Binding-site contacts:
Ligand atom O1A contacts residue TYR209 of chain 1.I at 2.8 Å (h-bond).
Ligand atom O3B contacts residue ARG305 of chain 1.I at 3.1 Å (salt-bridge).
Ligand atom C5' contacts residue ARG305 of chain 1.I at 3.4 Å.
Ligand atom O2D contacts residue THR180 of chain 1.I at 3.1 Å (h-bond).
Ligand atom O2B contacts residue TYR335 of chain 1.I at 3.0 Å (h-bond).
Ligand atom O2' contacts residue FAD1 of chain 1.AA at 3.6 Å.
Ligand atom O2 contacts residue PHE175 of chain 1.I at 3.5 Å (h-bond).
Ligand atom C4 contacts residue TYR179 of chain 1.I at 3.7 Å (hydrophobic).
Ligand atom O2A contacts residue ARG198 of chain 1.I at 2.7 Å (salt-bridge).
Ligand atom C2 contacts residue TYR179 of chain 1.I at 3.6 Å (hydrophobic).
Ligand atom O3A contacts residue TYR370 of chain 1.I at 3.0 Å (h-bond).
Ligand atom O3' contacts residue PHE210 of chain 1.I at 3.0 Å.
Ligand atom C2' contacts residue FAD1 of chain 1.AA at 3.4 Å.
Ligand atom O4' contacts residue FAD1 of chain 1.AA at 3.1 Å (h-bond).
Ligand atom O5' contacts residue FAD1 of chain 1.AA at 3.6 Å (h-bond).
Ligand atom N3 contacts residue PHE175 of chain 1.I at 3.0 Å (h-bond).
Ligand atom O3D contacts residue TRP184 of chain 1.I at 3.0 Å (h-bond).
Ligand atom C5 contacts residue TYR209 of chain 1.I at 3.6 Å (hydrophobic).
Ligand atom O2 contacts residue PHE176 of chain 1.I at 3.0 Å.
Ligand atom O2B contacts residue TYR370 of chain 1.I at 3.1 Å (h-bond).
Ligand atom O1B contacts residue ARG305 of chain 1.I at 3.1 Å (salt-bridge).
Ligand atom O6' contacts residue THR294 of chain 1.I at 3.6 Å (h-bond).
Ligand atom O3' contacts residue ARG198 of chain 1.I at 3.5 Å (salt-bridge).
Ligand atom C6 contacts residue VAL199 of chain 1.I at 3.7 Å (hydrophobic).
Ligand atom O2D contacts residue TRP184 of chain 1.I at 3.1 Å (h-bond).
Ligand atom O5' contacts residue ARG305 of chain 1.I at 3.2 Å (salt-bridge).
Ligand atom C1' contacts residue FAD1 of chain 1.AA at 3.5 Å.
Ligand atom PB contacts residue TYR335 of chain 1.I at 3.6 Å.
Ligand atom N3 contacts residue TYR179 of chain 1.I at 3.4 Å.
Ligand atom O4 contacts residue ASN296 of chain 1.I at 3.0 Å (h-bond).
Ligand atom O6' contacts residue HIS109 of chain 1.I at 3.4 Å (h-bond).
Ligand atom O1B contacts residue TYR335 of chain 1.I at 2.9 Å (h-bond).
Ligand atom C4' contacts residue PHE210 of chain 1.I at 3.7 Å (hydrophobic).
Ligand atom O2 contacts residue THR180 of chain 1.I at 3.3 Å (h-bond).
Ligand atom O2' contacts residue ARG198 of chain 1.I at 2.9 Å (salt-bridge).
Ligand atom C5D contacts residue ARG198 of chain 1.I at 3.6 Å.
Ligand atom PB contacts residue TYR370 of chain 1.I at 3.5 Å.
Ligand atom O4' contacts residue PHE210 of chain 1.I at 3.0 Å.
Ligand atom O2 contacts residue TYR179 of chain 1.I at 3.4 Å.
Ligand atom C4' contacts residue TYR209 of chain 1.I at 3.7 Å (hydrophobic).

Sequence of chain 1.I:
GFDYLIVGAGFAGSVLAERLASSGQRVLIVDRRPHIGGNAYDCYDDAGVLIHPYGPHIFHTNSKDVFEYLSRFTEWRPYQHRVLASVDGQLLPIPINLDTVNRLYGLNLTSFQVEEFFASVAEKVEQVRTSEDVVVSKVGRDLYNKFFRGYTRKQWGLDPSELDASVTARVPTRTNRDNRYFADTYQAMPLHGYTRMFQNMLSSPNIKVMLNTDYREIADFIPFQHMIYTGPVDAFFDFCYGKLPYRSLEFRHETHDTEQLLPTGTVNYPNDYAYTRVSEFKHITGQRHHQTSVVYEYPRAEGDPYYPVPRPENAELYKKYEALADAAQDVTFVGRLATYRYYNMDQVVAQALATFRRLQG

This protein binds this small molecule.
Small molecule (SMILES): O=c1ccn([C@@H]2O[C@H](CO[P](=O)(O)O[P](=O)(O)O[C@H]3O[C@H](CO)[C@H](O)[C@H](O)[C@H]3O)[C@@H](O)[C@H]2O)c(=O)[nH]1